Sequence of chain 1.B:
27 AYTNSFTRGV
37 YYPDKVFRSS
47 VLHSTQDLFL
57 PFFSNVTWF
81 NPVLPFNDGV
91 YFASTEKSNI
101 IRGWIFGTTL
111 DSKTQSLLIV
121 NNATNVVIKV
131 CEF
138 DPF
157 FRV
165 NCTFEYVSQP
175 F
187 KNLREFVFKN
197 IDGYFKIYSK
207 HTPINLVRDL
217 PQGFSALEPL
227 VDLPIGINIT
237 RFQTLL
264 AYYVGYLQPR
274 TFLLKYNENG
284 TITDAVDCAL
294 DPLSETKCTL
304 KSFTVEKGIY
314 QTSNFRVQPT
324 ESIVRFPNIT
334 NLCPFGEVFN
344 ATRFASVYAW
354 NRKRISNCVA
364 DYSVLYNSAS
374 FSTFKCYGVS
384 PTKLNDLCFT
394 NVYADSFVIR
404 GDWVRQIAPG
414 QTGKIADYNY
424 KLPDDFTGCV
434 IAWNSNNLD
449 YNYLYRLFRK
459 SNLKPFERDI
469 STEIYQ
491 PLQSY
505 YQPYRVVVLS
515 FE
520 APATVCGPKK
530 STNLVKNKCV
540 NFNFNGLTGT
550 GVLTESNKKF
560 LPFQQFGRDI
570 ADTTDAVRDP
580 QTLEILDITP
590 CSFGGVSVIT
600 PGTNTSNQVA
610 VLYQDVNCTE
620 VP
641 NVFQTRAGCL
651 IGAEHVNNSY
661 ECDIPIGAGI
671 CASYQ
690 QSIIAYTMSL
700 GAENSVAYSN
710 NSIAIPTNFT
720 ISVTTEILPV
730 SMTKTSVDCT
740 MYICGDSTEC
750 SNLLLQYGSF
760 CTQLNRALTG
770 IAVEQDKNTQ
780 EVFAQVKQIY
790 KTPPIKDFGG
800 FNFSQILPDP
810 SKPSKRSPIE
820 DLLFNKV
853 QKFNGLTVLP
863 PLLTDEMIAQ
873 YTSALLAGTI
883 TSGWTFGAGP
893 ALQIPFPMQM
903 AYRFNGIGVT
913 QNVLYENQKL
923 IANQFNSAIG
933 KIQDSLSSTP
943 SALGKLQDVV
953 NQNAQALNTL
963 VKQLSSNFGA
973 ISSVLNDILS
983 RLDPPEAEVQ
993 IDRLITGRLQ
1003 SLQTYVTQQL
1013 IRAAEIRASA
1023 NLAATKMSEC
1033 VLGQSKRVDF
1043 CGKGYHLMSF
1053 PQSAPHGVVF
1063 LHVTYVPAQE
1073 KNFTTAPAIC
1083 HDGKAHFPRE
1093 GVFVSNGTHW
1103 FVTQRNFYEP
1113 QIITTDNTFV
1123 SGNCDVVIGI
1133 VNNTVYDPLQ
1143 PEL

Binding-site contacts:
Ligand atom C8 contacts residue VAL1133 of chain 1.B at 4.2 Å (hydrophobic).
Ligand atom C1 contacts residue ASN1134 of chain 1.B at 1.5 Å.
Ligand atom C8 contacts residue ILE1132 of chain 1.B at 3.2 Å (hydrophobic).
Ligand atom C7 contacts residue ASN1134 of chain 1.B at 3.2 Å.
Ligand atom O7 contacts residue ASN1134 of chain 1.B at 3.1 Å (h-bond).
Ligand atom C2 contacts residue ASN1134 of chain 1.B at 2.5 Å.
Ligand atom N2 contacts residue ASN1134 of chain 1.B at 2.9 Å (h-bond).
Ligand atom C8 contacts residue ASN1134 of chain 1.B at 4.4 Å.
Ligand atom O5 contacts residue ASN1134 of chain 1.B at 2.4 Å (h-bond).
Ligand atom C5 contacts residue ASN1134 of chain 1.B at 3.8 Å.
Ligand atom C3 contacts residue ASN1134 of chain 1.B at 3.9 Å.
Ligand atom C4 contacts residue ASN1134 of chain 1.B at 4.3 Å.

The protein below binds the small molecule below.
Small molecule (SMILES): CC(=O)N[C@@H]1[C@@H](O)[C@H](O)[C@@H](CO)O[C@H]1O